Sequence of chain 1.B:
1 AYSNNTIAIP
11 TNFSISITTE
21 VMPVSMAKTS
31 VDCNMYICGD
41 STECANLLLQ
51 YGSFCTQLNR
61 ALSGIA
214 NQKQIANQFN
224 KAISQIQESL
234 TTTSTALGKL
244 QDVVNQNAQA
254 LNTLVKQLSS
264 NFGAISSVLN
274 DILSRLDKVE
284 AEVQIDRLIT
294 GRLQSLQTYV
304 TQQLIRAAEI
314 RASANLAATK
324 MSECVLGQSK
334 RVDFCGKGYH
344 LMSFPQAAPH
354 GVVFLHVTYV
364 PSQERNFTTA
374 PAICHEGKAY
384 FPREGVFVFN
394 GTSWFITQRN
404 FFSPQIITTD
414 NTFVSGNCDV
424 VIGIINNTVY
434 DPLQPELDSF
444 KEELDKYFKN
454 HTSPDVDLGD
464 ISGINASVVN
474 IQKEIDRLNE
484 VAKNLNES

The protein below binds the small molecule below.
Small molecule (SMILES): CC(=O)N[C@@H]1[C@@H](O)[C@H](O)[C@@H](CO)O[C@H]1O

Sequence of chain 1.C:
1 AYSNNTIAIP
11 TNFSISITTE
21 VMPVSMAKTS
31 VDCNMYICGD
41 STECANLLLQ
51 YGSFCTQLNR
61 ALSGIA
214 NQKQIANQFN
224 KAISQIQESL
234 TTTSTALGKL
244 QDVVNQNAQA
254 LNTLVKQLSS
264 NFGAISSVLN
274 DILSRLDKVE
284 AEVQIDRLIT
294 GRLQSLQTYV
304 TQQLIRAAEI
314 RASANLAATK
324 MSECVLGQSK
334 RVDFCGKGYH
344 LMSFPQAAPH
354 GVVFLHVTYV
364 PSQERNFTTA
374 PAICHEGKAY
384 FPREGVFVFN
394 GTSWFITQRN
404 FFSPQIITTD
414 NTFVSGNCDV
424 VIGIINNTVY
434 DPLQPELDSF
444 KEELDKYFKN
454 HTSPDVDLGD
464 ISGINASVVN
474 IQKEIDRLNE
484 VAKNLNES

Binding-site contacts:
Ligand atom C7 contacts residue ASN489 of chain 1.C at 3.5 Å.
Ligand atom C8 contacts residue ASN489 of chain 1.C at 4.1 Å.
Ligand atom C1 contacts residue ASN489 of chain 1.C at 1.4 Å.
Ligand atom C5 contacts residue ASN489 of chain 1.C at 3.6 Å.
Ligand atom O3 contacts residue ASN489 of chain 1.C at 4.1 Å.
Ligand atom N2 contacts residue ASN489 of chain 1.C at 3.0 Å (h-bond).
Ligand atom C4 contacts residue ASN489 of chain 1.C at 4.3 Å.
Ligand atom C1 contacts residue SER227 of chain 1.B at 4.5 Å.
Ligand atom O6 contacts residue ASN223 of chain 1.B at 4.0 Å.
Ligand atom O5 contacts residue ASN489 of chain 1.C at 2.3 Å (h-bond).
Ligand atom O7 contacts residue ASN489 of chain 1.C at 4.1 Å.
Ligand atom O6 contacts residue SER227 of chain 1.B at 4.1 Å.
Ligand atom O6 contacts residue ASN489 of chain 1.C at 4.5 Å.
Ligand atom C3 contacts residue ASN489 of chain 1.C at 3.8 Å.
Ligand atom C2 contacts residue ASN489 of chain 1.C at 2.5 Å.